A small-molecule ligand and the protein it binds are described below.
Small molecule (SMILES): CC(=O)N[C@H]1[C@H](O[C@H]2[C@H](O)[C@@H](NC(C)=O)CO[C@@H]2CO)O[C@H](CO)[C@@H](O)[C@@H]1O

Binding-site contacts:
Ligand atom C3 contacts residue ASN360 of chain 3.A at 4.0 Å.
Ligand atom O6 contacts residue GLY357 of chain 3.A at 2.8 Å.
Ligand atom O5 contacts residue SER356 of chain 3.A at 4.4 Å.
Ligand atom C4 contacts residue ASN360 of chain 3.A at 4.3 Å.
Ligand atom C6 contacts residue ASN360 of chain 3.A at 4.0 Å.
Ligand atom C6 contacts residue GLY357 of chain 3.A at 4.1 Å.
Ligand atom C5 contacts residue ASN360 of chain 3.A at 3.1 Å.
Ligand atom C2 contacts residue ASN360 of chain 3.A at 2.6 Å.
Ligand atom O5 contacts residue GLY357 of chain 3.A at 4.4 Å.
Ligand atom O6 contacts residue ASN360 of chain 3.A at 3.8 Å.
Ligand atom C7 contacts residue ASN360 of chain 3.A at 3.3 Å.
Ligand atom O6 contacts residue SER356 of chain 3.A at 3.9 Å.
Ligand atom N2 contacts residue ASN360 of chain 3.A at 3.1 Å (h-bond).
Ligand atom C1 contacts residue ASN360 of chain 3.A at 1.6 Å.
Ligand atom O5 contacts residue ASN360 of chain 3.A at 2.2 Å (h-bond).
Ligand atom O7 contacts residue ASN360 of chain 3.A at 3.0 Å (h-bond).

Sequence of chain 3.A:
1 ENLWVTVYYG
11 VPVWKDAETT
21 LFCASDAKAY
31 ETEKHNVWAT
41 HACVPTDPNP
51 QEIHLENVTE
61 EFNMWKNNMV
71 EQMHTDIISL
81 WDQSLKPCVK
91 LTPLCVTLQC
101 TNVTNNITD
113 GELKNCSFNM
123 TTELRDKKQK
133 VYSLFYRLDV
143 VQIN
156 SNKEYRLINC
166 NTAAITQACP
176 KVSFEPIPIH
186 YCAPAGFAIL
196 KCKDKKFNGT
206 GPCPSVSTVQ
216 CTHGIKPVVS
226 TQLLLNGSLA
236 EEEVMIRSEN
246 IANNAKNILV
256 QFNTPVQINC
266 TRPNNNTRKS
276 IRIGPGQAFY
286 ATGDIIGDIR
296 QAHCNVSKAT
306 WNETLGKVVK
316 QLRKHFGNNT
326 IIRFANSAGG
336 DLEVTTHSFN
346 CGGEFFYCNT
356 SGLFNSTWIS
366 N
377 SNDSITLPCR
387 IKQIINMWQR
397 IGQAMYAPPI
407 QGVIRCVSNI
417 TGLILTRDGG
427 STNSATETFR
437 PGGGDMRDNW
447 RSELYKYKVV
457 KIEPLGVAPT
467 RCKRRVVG